A small-molecule ligand and the protein it binds are described below.
Small molecule (SMILES): CC(=O)N[C@@H]1[C@@H](O)[C@H](O)[C@@H](CO)O[C@H]1O

Binding-site contacts:
Ligand atom N2 contacts residue NAG1 of chain 1.S at 3.5 Å (h-bond).
Ligand atom C3 contacts residue ASN332 of chain 1.D at 3.8 Å.
Ligand atom O7 contacts residue NAG1 of chain 1.S at 4.0 Å.
Ligand atom C7 contacts residue NAG1 of chain 1.S at 3.5 Å.
Ligand atom C8 contacts residue SER357 of chain 1.D at 4.0 Å.
Ligand atom O3 contacts residue NAG1 of chain 1.S at 4.0 Å.
Ligand atom O3 contacts residue NAG2 of chain 1.S at 3.7 Å.
Ligand atom C5 contacts residue ASN332 of chain 1.D at 3.7 Å.
Ligand atom C4 contacts residue ASN332 of chain 1.D at 4.2 Å.
Ligand atom C2 contacts residue ASN332 of chain 1.D at 2.5 Å.
Ligand atom C1 contacts residue ASN332 of chain 1.D at 1.4 Å.
Ligand atom C8 contacts residue NAG1 of chain 1.S at 3.7 Å.
Ligand atom N2 contacts residue ASN332 of chain 1.D at 2.9 Å (h-bond).
Ligand atom C7 contacts residue ASN332 of chain 1.D at 3.1 Å.
Ligand atom O5 contacts residue ASN332 of chain 1.D at 2.4 Å (h-bond).
Ligand atom O7 contacts residue ASN332 of chain 1.D at 3.3 Å (h-bond).
Ligand atom C8 contacts residue ASN332 of chain 1.D at 3.3 Å.
Ligand atom C8 contacts residue ASN355 of chain 1.D at 4.1 Å.

Sequence of chain 1.D:
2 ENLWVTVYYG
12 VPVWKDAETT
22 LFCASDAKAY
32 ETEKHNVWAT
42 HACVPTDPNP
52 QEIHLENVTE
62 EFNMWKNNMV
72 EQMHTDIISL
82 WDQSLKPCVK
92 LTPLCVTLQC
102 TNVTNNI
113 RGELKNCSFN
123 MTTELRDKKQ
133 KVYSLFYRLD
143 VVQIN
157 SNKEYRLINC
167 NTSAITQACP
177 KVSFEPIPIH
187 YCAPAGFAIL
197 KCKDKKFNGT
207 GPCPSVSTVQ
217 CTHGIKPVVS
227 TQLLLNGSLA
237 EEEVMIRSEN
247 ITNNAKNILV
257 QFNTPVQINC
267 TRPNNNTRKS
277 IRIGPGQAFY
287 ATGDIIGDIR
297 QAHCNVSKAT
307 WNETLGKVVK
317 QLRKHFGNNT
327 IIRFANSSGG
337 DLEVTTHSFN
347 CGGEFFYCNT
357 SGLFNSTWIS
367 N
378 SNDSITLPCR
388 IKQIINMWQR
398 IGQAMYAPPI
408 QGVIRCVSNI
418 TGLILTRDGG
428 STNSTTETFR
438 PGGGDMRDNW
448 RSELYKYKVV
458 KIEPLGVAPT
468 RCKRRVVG